A protein and the small-molecule ligand that binds it are described below.
Small molecule (SMILES): CC(=O)N[C@@H]1[C@@H](O)[C@H](O)[C@@H](CO)O[C@H]1O

Binding-site contacts:
Ligand atom C8 contacts residue ASN433 of chain 1.A at 3.4 Å.
Ligand atom N2 contacts residue ASN642 of chain 1.A at 2.9 Å (h-bond).
Ligand atom C7 contacts residue ASN433 of chain 1.A at 3.8 Å.
Ligand atom C4 contacts residue ASN642 of chain 1.A at 4.2 Å.
Ligand atom C5 contacts residue ASN642 of chain 1.A at 3.7 Å.
Ligand atom C1 contacts residue ALA645 of chain 1.A at 4.4 Å (hydrophobic).
Ligand atom O5 contacts residue ARG432 of chain 1.A at 4.3 Å.
Ligand atom C1 contacts residue ARG432 of chain 1.A at 4.0 Å.
Ligand atom C7 contacts residue ARG432 of chain 1.A at 4.2 Å.
Ligand atom O7 contacts residue ASN433 of chain 1.A at 3.7 Å.
Ligand atom O6 contacts residue SER644 of chain 1.A at 4.5 Å.
Ligand atom O6 contacts residue ALA645 of chain 1.A at 4.1 Å.
Ligand atom C7 contacts residue ASN642 of chain 1.A at 3.9 Å.
Ligand atom C3 contacts residue ASN642 of chain 1.A at 3.8 Å.
Ligand atom N2 contacts residue ARG432 of chain 1.A at 4.2 Å.
Ligand atom C1 contacts residue ASN642 of chain 1.A at 1.4 Å.
Ligand atom O5 contacts residue ASN642 of chain 1.A at 2.4 Å (h-bond).
Ligand atom O7 contacts residue ARG432 of chain 1.A at 3.8 Å.
Ligand atom C6 contacts residue ARG432 of chain 1.A at 4.0 Å.
Ligand atom N2 contacts residue ASN433 of chain 1.A at 4.4 Å.
Ligand atom C2 contacts residue ARG432 of chain 1.A at 3.8 Å.
Ligand atom C2 contacts residue ASN642 of chain 1.A at 2.5 Å.
Ligand atom O7 contacts residue ASN642 of chain 1.A at 4.4 Å.
Ligand atom O5 contacts residue ALA645 of chain 1.A at 4.0 Å.

Sequence of chain 1.A:
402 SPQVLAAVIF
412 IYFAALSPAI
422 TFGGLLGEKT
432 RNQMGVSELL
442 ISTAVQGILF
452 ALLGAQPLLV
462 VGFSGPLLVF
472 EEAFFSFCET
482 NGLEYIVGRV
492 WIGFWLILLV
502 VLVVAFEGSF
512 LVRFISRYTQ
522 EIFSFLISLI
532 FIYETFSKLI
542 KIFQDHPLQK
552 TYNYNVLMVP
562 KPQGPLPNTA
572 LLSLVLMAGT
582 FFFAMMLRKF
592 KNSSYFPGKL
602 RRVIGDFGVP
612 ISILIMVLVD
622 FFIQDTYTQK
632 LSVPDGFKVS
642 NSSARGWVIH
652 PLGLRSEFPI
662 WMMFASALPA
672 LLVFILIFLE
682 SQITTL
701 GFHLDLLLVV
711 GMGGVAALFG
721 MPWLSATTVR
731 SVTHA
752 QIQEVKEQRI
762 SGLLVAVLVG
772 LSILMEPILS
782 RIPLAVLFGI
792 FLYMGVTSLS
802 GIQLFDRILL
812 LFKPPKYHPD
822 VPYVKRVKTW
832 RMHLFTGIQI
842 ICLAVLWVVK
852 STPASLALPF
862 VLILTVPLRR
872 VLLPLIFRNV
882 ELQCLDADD